The small molecule below binds the protein below.
Small molecule (SMILES): O=C(NO)c1cc(-c2nn[nH]n2)ccn1

Binding-site contacts:
Ligand atom CAM contacts residue PHE179 of chain 1.A at 3.5 Å (hydrophobic).
Ligand atom CAK contacts residue PHE179 of chain 1.A at 3.6 Å (hydrophobic).
Ligand atom OAA contacts residue NI1 of chain 1.G at 3.1 Å (h-bond).
Ligand atom CAK contacts residue HIS270 of chain 1.A at 3.6 Å.
Ligand atom NAD contacts residue LYS200 of chain 1.A at 3.7 Å.
Ligand atom NAO contacts residue NI1 of chain 1.G at 2.1 Å (h-bond).
Ligand atom NAC contacts residue TYR126 of chain 1.A at 3.3 Å.
Ligand atom NAI contacts residue HIS270 of chain 1.A at 3.4 Å (h-bond).
Ligand atom NAE contacts residue TYR126 of chain 1.A at 2.6 Å (h-bond).
Ligand atom NAO contacts residue LYS235 of chain 1.A at 3.8 Å.
Ligand atom CAN contacts residue NI1 of chain 1.G at 3.0 Å.
Ligand atom CAN contacts residue TYR171 of chain 1.A at 3.9 Å (hydrophobic).
Ligand atom NAC contacts residue TYR171 of chain 1.A at 3.7 Å.
Ligand atom NAI contacts residue NI1 of chain 1.G at 2.2 Å (h-bond).
Ligand atom NAF contacts residue LYS200 of chain 1.A at 3.8 Å.
Ligand atom OAB contacts residue HIS182 of chain 1.A at 4.0 Å.
Ligand atom OAA contacts residue GLU184 of chain 1.A at 2.7 Å (salt-bridge).
Ligand atom NAF contacts residue PHE179 of chain 1.A at 3.8 Å.
Ligand atom CAJ contacts residue PHE179 of chain 1.A at 4.0 Å (hydrophobic).
Ligand atom NAO contacts residue HIS182 of chain 1.A at 2.9 Å (h-bond).
Ligand atom CAL contacts residue PHE179 of chain 1.A at 3.6 Å (hydrophobic).
Ligand atom CAJ contacts residue TYR126 of chain 1.A at 3.9 Å (hydrophobic).
Ligand atom CAN contacts residue HIS182 of chain 1.A at 3.3 Å.
Ligand atom CAK contacts residue NI1 of chain 1.G at 3.2 Å.
Ligand atom CAM contacts residue TRP202 of chain 1.A at 3.9 Å (hydrophobic).
Ligand atom CAH contacts residue HIS182 of chain 1.A at 3.6 Å.
Ligand atom CAK contacts residue TRP202 of chain 1.A at 3.6 Å (hydrophobic).
Ligand atom NAE contacts residue TYR171 of chain 1.A at 3.5 Å.
Ligand atom CAN contacts residue LYS235 of chain 1.A at 3.8 Å.
Ligand atom OAB contacts residue TYR171 of chain 1.A at 3.8 Å.
Ligand atom NAO contacts residue GLU184 of chain 1.A at 3.2 Å (salt-bridge).
Ligand atom CAJ contacts residue TYR171 of chain 1.A at 3.9 Å (hydrophobic).
Ligand atom CAH contacts residue NI1 of chain 1.G at 3.0 Å.
Ligand atom OAA contacts residue LYS235 of chain 1.A at 3.0 Å (salt-bridge).
Ligand atom NAE contacts residue PHE179 of chain 1.A at 3.9 Å.
Ligand atom NAI contacts residue HIS182 of chain 1.A at 3.3 Å (h-bond).
Ligand atom OAA contacts residue HIS182 of chain 1.A at 3.4 Å (h-bond).
Ligand atom CAG contacts residue TYR126 of chain 1.A at 3.7 Å (hydrophobic).
Ligand atom OAB contacts residue LYS235 of chain 1.A at 3.0 Å (salt-bridge).
Ligand atom CAG contacts residue PHE179 of chain 1.A at 3.5 Å (hydrophobic).

Sequence of chain 1.A:
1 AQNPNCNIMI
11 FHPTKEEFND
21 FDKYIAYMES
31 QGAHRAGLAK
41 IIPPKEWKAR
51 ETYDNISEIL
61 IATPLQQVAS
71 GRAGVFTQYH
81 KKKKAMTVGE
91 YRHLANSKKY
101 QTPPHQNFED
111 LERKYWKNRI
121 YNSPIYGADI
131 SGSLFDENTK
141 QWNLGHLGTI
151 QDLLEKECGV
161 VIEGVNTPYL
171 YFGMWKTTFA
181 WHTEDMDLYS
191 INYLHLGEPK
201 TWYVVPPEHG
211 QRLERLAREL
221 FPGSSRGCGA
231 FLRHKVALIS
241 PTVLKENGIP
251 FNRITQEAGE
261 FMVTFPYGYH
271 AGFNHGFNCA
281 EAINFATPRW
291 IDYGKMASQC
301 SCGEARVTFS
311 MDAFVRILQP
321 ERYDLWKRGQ